Binding-site contacts:
Ligand atom O4 contacts residue TRP111 of chain 15.E at 3.4 Å.
Ligand atom C3 contacts residue TRP111 of chain 15.E at 3.7 Å (hydrophobic).
Ligand atom C4 contacts residue TRP111 of chain 15.E at 4.0 Å (hydrophobic).
Ligand atom C7 contacts residue TRP111 of chain 15.E at 3.8 Å (hydrophobic).
Ligand atom C2 contacts residue TRP111 of chain 15.E at 4.1 Å (hydrophobic).
Ligand atom C1 contacts residue TRP111 of chain 15.E at 3.9 Å (hydrophobic).
Ligand atom C7 contacts residue ASN93 of chain 15.E at 3.5 Å.
Ligand atom C2 contacts residue ASN93 of chain 15.E at 1.8 Å.
Ligand atom O3 contacts residue ASN93 of chain 15.E at 4.0 Å.
Ligand atom C7 contacts residue GLY92 of chain 15.E at 4.2 Å.
Ligand atom C8 contacts residue GLU91 of chain 15.E at 3.8 Å.
Ligand atom C1 contacts residue ASN93 of chain 15.E at 1.4 Å.
Ligand atom C8 contacts residue TRP111 of chain 15.E at 3.3 Å (hydrophobic).
Ligand atom O5 contacts residue TRP111 of chain 15.E at 4.3 Å.
Ligand atom O5 contacts residue ASN93 of chain 15.E at 4.1 Å.
Ligand atom C6 contacts residue HIS42 of chain 15.E at 4.3 Å.
Ligand atom O3 contacts residue TRP111 of chain 15.E at 4.3 Å.
Ligand atom O7 contacts residue ASN93 of chain 15.E at 3.9 Å.
Ligand atom C6 contacts residue ASN93 of chain 15.E at 3.1 Å.
Ligand atom C4 contacts residue ASN93 of chain 15.E at 3.6 Å.
Ligand atom C8 contacts residue GLY92 of chain 15.E at 3.6 Å.
Ligand atom C5 contacts residue TRP111 of chain 15.E at 3.7 Å (hydrophobic).
Ligand atom N2 contacts residue TRP111 of chain 15.E at 3.5 Å.
Ligand atom C5 contacts residue ASN93 of chain 15.E at 4.0 Å.
Ligand atom O5 contacts residue ASN93 of chain 15.E at 2.3 Å (h-bond).
Ligand atom C3 contacts residue ASN93 of chain 15.E at 3.1 Å.
Ligand atom N2 contacts residue GLY92 of chain 15.E at 4.2 Å.
Ligand atom N2 contacts residue ASN93 of chain 15.E at 2.5 Å (h-bond).
Ligand atom O7 contacts residue TRP111 of chain 15.E at 3.6 Å.
Ligand atom C5 contacts residue ASN93 of chain 15.E at 3.5 Å.

This protein binds this small molecule.
Small molecule (SMILES): CC(=O)N[C@H]1[C@H](O[C@H]2[C@H](O)[C@@H](NC(C)=O)CO[C@@H]2CO[C@@H]2O[C@@H](C)[C@@H](O)[C@@H](O)[C@@H]2O)O[C@H](CO)[C@@H](O[C@@H]2O[C@H](CO)[C@@H](O)[C@H](O[C@H]3O[C@H](CO)[C@@H](O)[C@H](O)[C@@H]3O)[C@@H]2O)[C@@H]1O

Sequence of chain 15.E:
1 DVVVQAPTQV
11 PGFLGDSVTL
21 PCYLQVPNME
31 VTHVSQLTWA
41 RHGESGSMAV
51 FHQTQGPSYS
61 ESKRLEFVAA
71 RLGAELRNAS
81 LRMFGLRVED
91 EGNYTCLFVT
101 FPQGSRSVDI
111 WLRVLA